A small-molecule ligand and the protein it binds are described below.
Small molecule (SMILES): O=C(NCc1ccccc1)c1cc(Cl)cc(C(=O)Nc2ccccc2)c1

Sequence of chain 1.A:
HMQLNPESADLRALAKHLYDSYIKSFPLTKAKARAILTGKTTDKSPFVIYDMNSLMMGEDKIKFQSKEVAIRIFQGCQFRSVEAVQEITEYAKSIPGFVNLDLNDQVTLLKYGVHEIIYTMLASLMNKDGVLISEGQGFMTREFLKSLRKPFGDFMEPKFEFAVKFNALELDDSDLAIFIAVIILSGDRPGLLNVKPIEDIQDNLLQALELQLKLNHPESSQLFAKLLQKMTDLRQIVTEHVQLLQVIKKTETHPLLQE

Binding-site contacts:
Ligand atom C25 contacts residue PHE66 of chain 1.A at 3.5 Å (hydrophobic).
Ligand atom C15 contacts residue ARG90 of chain 1.A at 3.6 Å.
Ligand atom C22 contacts residue ILE83 of chain 1.A at 3.9 Å (hydrophobic).
Ligand atom C21 contacts residue ILE83 of chain 1.A at 4.0 Å (hydrophobic).
Ligand atom C3 contacts residue CYS87 of chain 1.A at 3.9 Å (hydrophobic).
Ligand atom C22 contacts residue GLU61 of chain 1.A at 3.9 Å.
Ligand atom C11 contacts residue GLY86 of chain 1.A at 3.8 Å.
Ligand atom C5 contacts residue ARG90 of chain 1.A at 3.7 Å.
Ligand atom C14 contacts residue ARG90 of chain 1.A at 3.4 Å.
Ligand atom O6 contacts residue ARG90 of chain 1.A at 3.3 Å.
Ligand atom C15 contacts residue SER91 of chain 1.A at 3.6 Å.
Ligand atom N7 contacts residue ARG90 of chain 1.A at 3.8 Å.
Ligand atom C4 contacts residue CYS87 of chain 1.A at 3.9 Å (hydrophobic).
Ligand atom C24 contacts residue LEU57 of chain 1.A at 3.5 Å (hydrophobic).
Ligand atom CL10 contacts residue ILE83 of chain 1.A at 3.9 Å.
Ligand atom C16 contacts residue SER91 of chain 1.A at 3.8 Å.
Ligand atom C21 contacts residue PHE66 of chain 1.A at 3.7 Å (hydrophobic).
Ligand atom C24 contacts residue PHE66 of chain 1.A at 3.8 Å (hydrophobic).
Ligand atom C24 contacts residue GLU61 of chain 1.A at 3.3 Å.
Ligand atom C18 contacts residue ARG90 of chain 1.A at 3.8 Å.
Ligand atom O12 contacts residue PHE66 of chain 1.A at 3.9 Å.
Ligand atom C1 contacts residue ILE83 of chain 1.A at 3.8 Å (hydrophobic).
Ligand atom C26 contacts residue PHE66 of chain 1.A at 3.4 Å (hydrophobic).
Ligand atom C4 contacts residue ILE143 of chain 1.A at 3.9 Å (hydrophobic).
Ligand atom C8 contacts residue CYS87 of chain 1.A at 3.8 Å (hydrophobic).
Ligand atom C20 contacts residue GLY86 of chain 1.A at 3.4 Å.
Ligand atom N13 contacts residue CYS87 of chain 1.A at 3.9 Å.
Ligand atom C16 contacts residue ILE128 of chain 1.A at 3.6 Å (hydrophobic).
Ligand atom N13 contacts residue GLY86 of chain 1.A at 3.4 Å.
Ligand atom C19 contacts residue LEU132 of chain 1.A at 3.7 Å (hydrophobic).
Ligand atom CL10 contacts residue LEU155 of chain 1.A at 3.5 Å.
Ligand atom C20 contacts residue ILE83 of chain 1.A at 3.7 Å (hydrophobic).
Ligand atom C20 contacts residue ARG82 of chain 1.A at 3.7 Å.
Ligand atom C19 contacts residue ARG90 of chain 1.A at 3.5 Å.
Ligand atom C2 contacts residue CYS87 of chain 1.A at 3.8 Å (hydrophobic).
Ligand atom C9 contacts residue CYS87 of chain 1.A at 3.8 Å (hydrophobic).
Ligand atom C22 contacts residue ARG82 of chain 1.A at 3.6 Å.
Ligand atom C1 contacts residue MET150 of chain 1.A at 4.0 Å (hydrophobic).
Ligand atom N13 contacts residue ILE83 of chain 1.A at 3.1 Å (h-bond).
Ligand atom C23 contacts residue GLU61 of chain 1.A at 3.1 Å.